Sequence of chain 1.B:
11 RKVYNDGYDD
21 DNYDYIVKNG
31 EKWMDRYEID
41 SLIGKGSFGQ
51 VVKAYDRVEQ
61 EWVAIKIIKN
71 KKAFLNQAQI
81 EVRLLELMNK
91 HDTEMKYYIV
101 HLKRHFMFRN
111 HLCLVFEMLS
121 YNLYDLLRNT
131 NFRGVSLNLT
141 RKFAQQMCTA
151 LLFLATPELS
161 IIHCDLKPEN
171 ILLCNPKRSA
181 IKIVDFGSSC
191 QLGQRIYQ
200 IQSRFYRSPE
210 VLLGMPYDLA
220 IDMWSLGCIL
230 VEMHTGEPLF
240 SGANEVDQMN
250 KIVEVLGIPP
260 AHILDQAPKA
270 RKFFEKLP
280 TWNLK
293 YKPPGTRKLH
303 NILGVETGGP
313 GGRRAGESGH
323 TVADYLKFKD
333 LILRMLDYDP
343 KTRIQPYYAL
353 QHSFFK

This small molecule binds to this protein.
Small molecule (SMILES): Nc1cccc(-c2cnc3[nH]cc(-c4cccnc4)c3c2)c1

Binding-site contacts:
Ligand atom CAH contacts residue LEU172 of chain 1.B at 3.7 Å (hydrophobic).
Ligand atom CAD contacts residue LEU172 of chain 1.B at 4.2 Å (hydrophobic).
Ligand atom CAD contacts residue ILE43 of chain 1.B at 3.8 Å (hydrophobic).
Ligand atom NAJ contacts residue MET118 of chain 1.B at 4.1 Å.
Ligand atom CAI contacts residue LEU119 of chain 1.B at 3.6 Å (hydrophobic).
Ligand atom CAT contacts residue LYS66 of chain 1.B at 4.0 Å.
Ligand atom NAA contacts residue SER120 of chain 1.B at 4.2 Å.
Ligand atom CAO contacts residue LEU172 of chain 1.B at 3.8 Å (hydrophobic).
Ligand atom CAP contacts residue LEU172 of chain 1.B at 3.5 Å (hydrophobic).
Ligand atom CAG contacts residue ILE43 of chain 1.B at 4.0 Å (hydrophobic).
Ligand atom CAK contacts residue GLU117 of chain 1.B at 3.6 Å.
Ligand atom NAS contacts residue LYS66 of chain 1.B at 3.3 Å (salt-bridge).
Ligand atom NAA contacts residue TYR121 of chain 1.B at 4.0 Å.
Ligand atom CAC contacts residue SER120 of chain 1.B at 4.2 Å.
Ligand atom CAR contacts residue LYS66 of chain 1.B at 4.2 Å.
Ligand atom CAK contacts residue LEU119 of chain 1.B at 4.1 Å (hydrophobic).
Ligand atom CAN contacts residue VAL184 of chain 1.B at 4.1 Å (hydrophobic).
Ligand atom CAQ contacts residue VAL184 of chain 1.B at 4.0 Å (hydrophobic).
Ligand atom CAM contacts residue VAL100 of chain 1.B at 3.8 Å (hydrophobic).
Ligand atom CAU contacts residue ASP185 of chain 1.B at 4.1 Å.
Ligand atom CAR contacts residue PHE116 of chain 1.B at 4.2 Å (hydrophobic).
Ligand atom CAU contacts residue VAL184 of chain 1.B at 3.5 Å (hydrophobic).
Ligand atom CAM contacts residue VAL184 of chain 1.B at 4.1 Å (hydrophobic).
Ligand atom CAF contacts residue GLY44 of chain 1.B at 4.0 Å.
Ligand atom NAJ contacts residue ALA64 of chain 1.B at 3.8 Å.
Ligand atom CAE contacts residue ILE43 of chain 1.B at 3.4 Å (hydrophobic).
Ligand atom NAL contacts residue GLU117 of chain 1.B at 3.1 Å (salt-bridge).
Ligand atom NAL contacts residue LEU119 of chain 1.B at 4.1 Å.
Ligand atom NAL contacts residue VAL100 of chain 1.B at 3.9 Å.
Ligand atom NAL contacts residue PHE116 of chain 1.B at 3.5 Å.
Ligand atom CAI contacts residue LEU172 of chain 1.B at 4.1 Å (hydrophobic).
Ligand atom CAV contacts residue VAL184 of chain 1.B at 3.4 Å (hydrophobic).
Ligand atom CAE contacts residue VAL51 of chain 1.B at 4.1 Å (hydrophobic).
Ligand atom NAJ contacts residue LEU119 of chain 1.B at 3.1 Å (h-bond).
Ligand atom CAK contacts residue LEU172 of chain 1.B at 4.1 Å (hydrophobic).
Ligand atom NAJ contacts residue GLU117 of chain 1.B at 3.5 Å (salt-bridge).
Ligand atom CAM contacts residue PHE116 of chain 1.B at 3.6 Å (hydrophobic).
Ligand atom CAK contacts residue ALA64 of chain 1.B at 3.9 Å (hydrophobic).
Ligand atom CAF contacts residue ILE43 of chain 1.B at 3.5 Å (hydrophobic).
Ligand atom CAT contacts residue ASP185 of chain 1.B at 3.6 Å.